Sequence of chain 1.C:
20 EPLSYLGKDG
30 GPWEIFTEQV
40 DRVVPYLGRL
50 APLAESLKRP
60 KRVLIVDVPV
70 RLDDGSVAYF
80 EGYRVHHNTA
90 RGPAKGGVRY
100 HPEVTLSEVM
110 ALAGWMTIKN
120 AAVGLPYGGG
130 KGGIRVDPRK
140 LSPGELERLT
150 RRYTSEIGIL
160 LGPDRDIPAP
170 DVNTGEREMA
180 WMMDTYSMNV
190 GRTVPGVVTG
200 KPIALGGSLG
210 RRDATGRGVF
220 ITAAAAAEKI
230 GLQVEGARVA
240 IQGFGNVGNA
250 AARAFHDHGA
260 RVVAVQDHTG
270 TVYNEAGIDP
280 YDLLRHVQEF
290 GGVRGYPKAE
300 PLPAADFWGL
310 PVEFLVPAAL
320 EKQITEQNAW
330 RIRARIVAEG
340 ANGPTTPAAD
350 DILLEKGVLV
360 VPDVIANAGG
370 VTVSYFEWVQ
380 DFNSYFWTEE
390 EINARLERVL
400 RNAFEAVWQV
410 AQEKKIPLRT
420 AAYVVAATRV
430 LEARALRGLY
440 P

A small-molecule ligand and the protein it binds are described below.
Small molecule (SMILES): N[C@@H](CCC(=O)O)C(=O)O

Sequence of chain 1.D:
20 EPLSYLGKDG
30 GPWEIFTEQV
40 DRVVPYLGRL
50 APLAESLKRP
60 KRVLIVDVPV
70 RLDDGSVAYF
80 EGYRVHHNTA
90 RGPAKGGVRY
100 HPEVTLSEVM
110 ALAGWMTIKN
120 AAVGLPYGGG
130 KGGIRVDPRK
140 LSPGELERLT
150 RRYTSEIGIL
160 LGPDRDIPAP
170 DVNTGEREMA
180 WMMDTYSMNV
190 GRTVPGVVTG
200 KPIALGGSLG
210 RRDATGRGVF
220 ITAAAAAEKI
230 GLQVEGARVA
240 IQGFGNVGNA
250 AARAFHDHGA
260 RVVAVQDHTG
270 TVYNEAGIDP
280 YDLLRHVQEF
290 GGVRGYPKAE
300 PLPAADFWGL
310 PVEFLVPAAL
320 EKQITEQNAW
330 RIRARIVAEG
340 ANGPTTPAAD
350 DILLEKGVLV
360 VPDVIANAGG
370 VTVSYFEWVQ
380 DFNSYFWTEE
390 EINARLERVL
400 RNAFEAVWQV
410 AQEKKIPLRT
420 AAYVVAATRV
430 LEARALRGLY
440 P

Sequence of chain 1.F:
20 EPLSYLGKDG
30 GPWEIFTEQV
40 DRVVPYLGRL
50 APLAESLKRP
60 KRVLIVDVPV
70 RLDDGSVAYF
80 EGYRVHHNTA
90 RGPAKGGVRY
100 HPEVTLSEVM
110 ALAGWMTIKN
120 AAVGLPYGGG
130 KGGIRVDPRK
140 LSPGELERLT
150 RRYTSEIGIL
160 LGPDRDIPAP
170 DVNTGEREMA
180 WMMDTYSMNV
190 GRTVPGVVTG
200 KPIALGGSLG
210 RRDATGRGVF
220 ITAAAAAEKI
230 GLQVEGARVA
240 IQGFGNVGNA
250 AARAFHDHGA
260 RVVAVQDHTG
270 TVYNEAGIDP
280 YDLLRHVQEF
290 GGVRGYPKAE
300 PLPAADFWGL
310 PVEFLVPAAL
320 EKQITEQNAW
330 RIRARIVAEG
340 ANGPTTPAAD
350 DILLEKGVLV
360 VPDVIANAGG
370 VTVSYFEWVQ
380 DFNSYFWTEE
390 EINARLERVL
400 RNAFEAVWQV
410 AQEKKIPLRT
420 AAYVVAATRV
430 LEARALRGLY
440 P

Binding-site contacts:
Ligand atom C contacts residue TYR439 of chain 1.D at 3.6 Å (hydrophobic).
Ligand atom OE1 contacts residue ASP183 of chain 1.F at 4.4 Å.
Ligand atom O contacts residue TYR439 of chain 1.D at 3.1 Å (h-bond).
Ligand atom OE2 contacts residue THR88 of chain 1.D at 3.9 Å.
Ligand atom C contacts residue GLY437 of chain 1.D at 4.2 Å.
Ligand atom CB contacts residue ARG433 of chain 1.D at 4.1 Å.
Ligand atom OE1 contacts residue MET187 of chain 1.F at 4.3 Å.
Ligand atom O contacts residue ARG151 of chain 1.C at 2.8 Å (salt-bridge).
Ligand atom CA contacts residue ARG436 of chain 1.D at 4.3 Å.
Ligand atom CB contacts residue ARG436 of chain 1.D at 4.0 Å.
Ligand atom CG contacts residue ALA89 of chain 1.D at 4.1 Å (hydrophobic).
Ligand atom N contacts residue MET187 of chain 1.F at 3.8 Å.
Ligand atom N contacts residue TYR439 of chain 1.D at 2.9 Å (h-bond).
Ligand atom OE2 contacts residue ALA89 of chain 1.D at 3.6 Å (h-bond).
Ligand atom OE1 contacts residue ARG436 of chain 1.D at 3.0 Å (salt-bridge).
Ligand atom C contacts residue ARG151 of chain 1.C at 3.4 Å.
Ligand atom OXT contacts residue ARG151 of chain 1.C at 2.9 Å (salt-bridge).
Ligand atom O contacts residue LEU438 of chain 1.D at 3.6 Å.
Ligand atom N contacts residue ASP183 of chain 1.F at 2.8 Å (salt-bridge).
Ligand atom CD contacts residue THR88 of chain 1.D at 4.4 Å.
Ligand atom CB contacts residue GLY437 of chain 1.D at 3.6 Å.
Ligand atom N contacts residue GLY437 of chain 1.D at 3.1 Å (h-bond).
Ligand atom CG contacts residue ARG433 of chain 1.D at 3.8 Å.
Ligand atom CD contacts residue ARG436 of chain 1.D at 4.2 Å.
Ligand atom CG contacts residue ARG436 of chain 1.D at 4.5 Å.
Ligand atom O contacts residue GLY437 of chain 1.D at 4.0 Å.
Ligand atom CD contacts residue ALA89 of chain 1.D at 3.7 Å (hydrophobic).
Ligand atom CB contacts residue ASP183 of chain 1.F at 3.8 Å.
Ligand atom CA contacts residue GLY437 of chain 1.D at 3.8 Å.
Ligand atom CA contacts residue ASP183 of chain 1.F at 3.6 Å.
Ligand atom OE1 contacts residue THR88 of chain 1.D at 4.2 Å.
Ligand atom N contacts residue ARG436 of chain 1.D at 4.3 Å.
Ligand atom CA contacts residue MET187 of chain 1.F at 3.9 Å (hydrophobic).
Ligand atom CA contacts residue TYR439 of chain 1.D at 3.6 Å (hydrophobic).
Ligand atom OE1 contacts residue ALA89 of chain 1.D at 3.7 Å.
Ligand atom N contacts residue LEU438 of chain 1.D at 4.5 Å.